The small molecule below binds the protein below.
Small molecule (SMILES): [H]/N=C(\N)N1CCC(C)CC1

Sequence of chain 1.A:
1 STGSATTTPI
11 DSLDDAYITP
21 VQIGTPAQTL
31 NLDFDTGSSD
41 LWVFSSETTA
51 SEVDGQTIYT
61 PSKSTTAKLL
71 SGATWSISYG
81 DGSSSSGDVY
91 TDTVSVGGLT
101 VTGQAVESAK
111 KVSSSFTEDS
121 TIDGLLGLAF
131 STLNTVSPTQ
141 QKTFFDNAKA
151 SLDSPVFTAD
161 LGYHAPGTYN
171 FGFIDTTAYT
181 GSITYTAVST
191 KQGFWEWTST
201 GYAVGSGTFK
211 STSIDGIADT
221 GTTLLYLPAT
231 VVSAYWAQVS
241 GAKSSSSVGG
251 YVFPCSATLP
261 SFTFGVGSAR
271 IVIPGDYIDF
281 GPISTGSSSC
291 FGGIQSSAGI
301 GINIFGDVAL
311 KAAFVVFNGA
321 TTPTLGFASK

Binding-site contacts:
Ligand atom C4 contacts residue ILE217 of chain 1.A at 4.0 Å (hydrophobic).
Ligand atom N contacts residue 46W1 of chain 1.N at 4.0 Å.
Ligand atom C5 contacts residue PHE194 of chain 1.A at 4.1 Å (hydrophobic).
Ligand atom N contacts residue TYR79 of chain 1.A at 3.4 Å.
Ligand atom N1 contacts residue ASP219 of chain 1.A at 2.8 Å (salt-bridge).
Ligand atom C1 contacts residue TYR79 of chain 1.A at 4.5 Å (hydrophobic).
Ligand atom C1 contacts residue GLY37 of chain 1.A at 4.3 Å.
Ligand atom N1 contacts residue 46W1 of chain 1.N at 3.6 Å.
Ligand atom C5 contacts residue GLY37 of chain 1.A at 3.7 Å.
Ligand atom C2 contacts residue GLY80 of chain 1.A at 3.4 Å.
Ligand atom C4 contacts residue ILE304 of chain 1.A at 3.9 Å (hydrophobic).
Ligand atom N contacts residue ASP35 of chain 1.A at 2.9 Å (salt-bridge).
Ligand atom C5 contacts residue ILE217 of chain 1.A at 3.9 Å (hydrophobic).
Ligand atom N2 contacts residue GLY37 of chain 1.A at 3.6 Å (h-bond).
Ligand atom C contacts residue ASP35 of chain 1.A at 3.7 Å.
Ligand atom C2 contacts residue TYR79 of chain 1.A at 4.3 Å (hydrophobic).
Ligand atom N1 contacts residue SER38 of chain 1.A at 4.4 Å.
Ligand atom C contacts residue GLY37 of chain 1.A at 3.4 Å.
Ligand atom N1 contacts residue THR222 of chain 1.A at 3.9 Å.
Ligand atom N contacts residue GLY37 of chain 1.A at 3.5 Å (h-bond).
Ligand atom C contacts residue 46W1 of chain 1.N at 3.8 Å.
Ligand atom N2 contacts residue 46W1 of chain 1.N at 4.2 Å.
Ligand atom C1 contacts residue GLY80 of chain 1.A at 3.9 Å.
Ligand atom N1 contacts residue ASP35 of chain 1.A at 2.9 Å (salt-bridge).
Ligand atom N2 contacts residue ASP219 of chain 1.A at 3.9 Å.
Ligand atom C contacts residue ASP219 of chain 1.A at 3.7 Å.
Ligand atom N1 contacts residue GLY221 of chain 1.A at 4.2 Å.
Ligand atom N contacts residue SER38 of chain 1.A at 3.7 Å.
Ligand atom N1 contacts residue GLY37 of chain 1.A at 3.6 Å.
Ligand atom C4 contacts residue ASP219 of chain 1.A at 3.8 Å.
Ligand atom C5 contacts residue ASP219 of chain 1.A at 3.3 Å.
Ligand atom C contacts residue SER38 of chain 1.A at 4.4 Å.